Sequence of chain 1.B:
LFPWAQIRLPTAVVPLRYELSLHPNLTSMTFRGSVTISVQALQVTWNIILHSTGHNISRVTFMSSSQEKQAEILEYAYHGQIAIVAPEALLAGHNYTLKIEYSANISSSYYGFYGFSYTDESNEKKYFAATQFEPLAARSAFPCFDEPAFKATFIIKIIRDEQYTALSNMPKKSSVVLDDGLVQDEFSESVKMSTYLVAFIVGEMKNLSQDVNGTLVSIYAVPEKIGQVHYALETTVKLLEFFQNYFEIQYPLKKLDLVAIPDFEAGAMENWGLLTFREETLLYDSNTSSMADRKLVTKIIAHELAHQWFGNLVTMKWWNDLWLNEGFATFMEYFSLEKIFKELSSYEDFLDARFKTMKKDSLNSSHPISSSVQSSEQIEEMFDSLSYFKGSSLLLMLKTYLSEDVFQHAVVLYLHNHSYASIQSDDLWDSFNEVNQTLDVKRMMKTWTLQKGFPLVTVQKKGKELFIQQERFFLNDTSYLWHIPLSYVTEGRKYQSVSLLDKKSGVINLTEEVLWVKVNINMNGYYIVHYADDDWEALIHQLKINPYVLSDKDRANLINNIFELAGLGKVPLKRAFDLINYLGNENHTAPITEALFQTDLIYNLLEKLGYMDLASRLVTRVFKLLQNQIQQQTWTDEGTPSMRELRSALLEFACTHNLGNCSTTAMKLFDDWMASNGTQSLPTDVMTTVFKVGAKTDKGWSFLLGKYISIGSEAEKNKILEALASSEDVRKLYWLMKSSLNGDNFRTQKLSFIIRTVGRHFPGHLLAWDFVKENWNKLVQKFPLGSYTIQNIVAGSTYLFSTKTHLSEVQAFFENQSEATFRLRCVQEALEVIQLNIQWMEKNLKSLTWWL

Binding-site contacts:
Ligand atom C6 contacts residue GLN682 of chain 1.B at 4.5 Å.
Ligand atom C4 contacts residue ASN711 of chain 1.B at 4.1 Å.
Ligand atom C3 contacts residue ASN711 of chain 1.B at 3.8 Å.
Ligand atom O6 contacts residue GLN683 of chain 1.B at 3.7 Å.
Ligand atom C5 contacts residue ASN711 of chain 1.B at 3.6 Å.
Ligand atom C1 contacts residue GLN681 of chain 1.B at 4.5 Å.
Ligand atom C6 contacts residue GLN681 of chain 1.B at 3.0 Å.
Ligand atom C5 contacts residue GLN681 of chain 1.B at 4.2 Å.
Ligand atom N2 contacts residue ASN711 of chain 1.B at 3.0 Å (h-bond).
Ligand atom C7 contacts residue ASN711 of chain 1.B at 3.1 Å.
Ligand atom C1 contacts residue ASN711 of chain 1.B at 1.4 Å.
Ligand atom O5 contacts residue GLN681 of chain 1.B at 3.9 Å.
Ligand atom O5 contacts residue ASN711 of chain 1.B at 2.2 Å (h-bond).
Ligand atom C8 contacts residue ASN711 of chain 1.B at 4.5 Å.
Ligand atom O7 contacts residue ASN711 of chain 1.B at 2.7 Å (h-bond).
Ligand atom C2 contacts residue ASN711 of chain 1.B at 2.4 Å.
Ligand atom O6 contacts residue GLN681 of chain 1.B at 2.6 Å (h-bond).

The small molecule below binds the protein below.
Small molecule (SMILES): CC(=O)N[C@H]1[C@H](O[C@H]2[C@H](O)[C@@H](NC(C)=O)CO[C@@H]2CO)O[C@H](CO)[C@@H](O)[C@@H]1O